Sequence of chain 1.B:
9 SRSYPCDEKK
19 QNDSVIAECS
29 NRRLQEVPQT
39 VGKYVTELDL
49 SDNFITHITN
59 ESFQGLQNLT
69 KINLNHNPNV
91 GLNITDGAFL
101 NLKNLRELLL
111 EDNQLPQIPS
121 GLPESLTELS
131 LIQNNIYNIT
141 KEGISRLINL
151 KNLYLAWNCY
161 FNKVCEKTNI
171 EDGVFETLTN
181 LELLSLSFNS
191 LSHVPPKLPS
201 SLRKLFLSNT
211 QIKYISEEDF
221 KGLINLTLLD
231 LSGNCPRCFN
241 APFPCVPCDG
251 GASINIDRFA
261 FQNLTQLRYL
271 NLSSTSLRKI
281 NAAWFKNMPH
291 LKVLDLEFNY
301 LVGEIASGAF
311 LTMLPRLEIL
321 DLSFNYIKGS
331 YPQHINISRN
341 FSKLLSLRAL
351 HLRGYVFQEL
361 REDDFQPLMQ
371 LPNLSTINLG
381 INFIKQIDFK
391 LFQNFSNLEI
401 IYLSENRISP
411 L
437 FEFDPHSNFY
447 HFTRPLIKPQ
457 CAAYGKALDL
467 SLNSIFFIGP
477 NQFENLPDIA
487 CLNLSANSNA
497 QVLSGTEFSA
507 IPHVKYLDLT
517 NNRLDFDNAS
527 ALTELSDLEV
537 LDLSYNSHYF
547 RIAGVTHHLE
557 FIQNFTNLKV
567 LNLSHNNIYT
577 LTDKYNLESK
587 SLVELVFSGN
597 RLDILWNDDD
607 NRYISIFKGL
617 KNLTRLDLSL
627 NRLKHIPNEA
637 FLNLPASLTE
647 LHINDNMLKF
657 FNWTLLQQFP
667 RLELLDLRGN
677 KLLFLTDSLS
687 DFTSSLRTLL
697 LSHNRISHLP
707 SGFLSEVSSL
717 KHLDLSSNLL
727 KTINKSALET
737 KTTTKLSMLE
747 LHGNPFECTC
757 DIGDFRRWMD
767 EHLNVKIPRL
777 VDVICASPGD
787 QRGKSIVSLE

A small-molecule ligand and the protein it binds are described below.
Small molecule (SMILES): CC(=O)N[C@H]1[C@H](O[C@H]2[C@H](O)[C@@H](NC(C)=O)CO[C@@H]2CO)O[C@H](CO)[C@@H](O[C@@H]2O[C@H](CO[C@H]3O[C@H](CO)[C@@H](O)[C@H](O)[C@@H]3O)[C@@H](O)[C@H](O[C@H]3O[C@H](CO)[C@@H](O)[C@H](O)[C@@H]3O)[C@@H]2O)[C@@H]1O

Binding-site contacts:
Ligand atom O7 contacts residue TYR446 of chain 1.B at 3.9 Å.
Ligand atom C8 contacts residue LYS204 of chain 1.B at 3.7 Å.
Ligand atom O6 contacts residue ASP440 of chain 1.B at 2.7 Å (salt-bridge).
Ligand atom O6 contacts residue HIS442 of chain 1.B at 3.2 Å (h-bond).
Ligand atom O7 contacts residue LEU228 of chain 1.B at 3.5 Å.
Ligand atom N2 contacts residue ASP230 of chain 1.B at 2.9 Å (salt-bridge).
Ligand atom O6 contacts residue SER443 of chain 1.B at 3.8 Å.
Ligand atom C1 contacts residue ASN271 of chain 1.B at 1.4 Å.
Ligand atom O6 contacts residue HIS442 of chain 1.B at 3.9 Å.
Ligand atom C7 contacts residue LYS204 of chain 1.B at 3.6 Å.
Ligand atom C6 contacts residue SER443 of chain 1.B at 3.6 Å.
Ligand atom C2 contacts residue ASP230 of chain 1.B at 3.6 Å.
Ligand atom C6 contacts residue ASP440 of chain 1.B at 3.5 Å.
Ligand atom C3 contacts residue ASP230 of chain 1.B at 3.7 Å.
Ligand atom O5 contacts residue HIS442 of chain 1.B at 3.7 Å.
Ligand atom C8 contacts residue LEU228 of chain 1.B at 3.6 Å (hydrophobic).
Ligand atom O7 contacts residue PHE445 of chain 1.B at 2.9 Å (h-bond).
Ligand atom C7 contacts residue ASN271 of chain 1.B at 3.6 Å.
Ligand atom C2 contacts residue ASN444 of chain 1.B at 3.8 Å.
Ligand atom N2 contacts residue SER232 of chain 1.B at 3.7 Å.
Ligand atom C8 contacts residue TYR269 of chain 1.B at 3.6 Å (hydrophobic).
Ligand atom O7 contacts residue ASN444 of chain 1.B at 3.4 Å (h-bond).
Ligand atom C6 contacts residue SER443 of chain 1.B at 3.3 Å.
Ligand atom C7 contacts residue LEU228 of chain 1.B at 3.5 Å (hydrophobic).
Ligand atom C8 contacts residue SER208 of chain 1.B at 3.2 Å.
Ligand atom C1 contacts residue HIS442 of chain 1.B at 3.7 Å.
Ligand atom C2 contacts residue ASN271 of chain 1.B at 2.3 Å.
Ligand atom C8 contacts residue PHE445 of chain 1.B at 3.5 Å (hydrophobic).
Ligand atom C5 contacts residue ASN271 of chain 1.B at 3.6 Å.
Ligand atom C6 contacts residue HIS442 of chain 1.B at 3.3 Å.
Ligand atom O5 contacts residue ASN271 of chain 1.B at 2.4 Å (h-bond).
Ligand atom O7 contacts residue LYS204 of chain 1.B at 2.9 Å (salt-bridge).
Ligand atom N2 contacts residue ASN271 of chain 1.B at 2.8 Å (h-bond).
Ligand atom C3 contacts residue ASN271 of chain 1.B at 3.7 Å.
Ligand atom C6 contacts residue HIS442 of chain 1.B at 3.6 Å.
Ligand atom C6 contacts residue ASN444 of chain 1.B at 3.7 Å.
Ligand atom C2 contacts residue HIS442 of chain 1.B at 3.4 Å.
Ligand atom C8 contacts residue SER232 of chain 1.B at 3.6 Å.
Ligand atom O4 contacts residue PHE206 of chain 1.B at 3.7 Å.
Ligand atom C1 contacts residue ASP230 of chain 1.B at 3.6 Å.